Sequence of chain 1.D:
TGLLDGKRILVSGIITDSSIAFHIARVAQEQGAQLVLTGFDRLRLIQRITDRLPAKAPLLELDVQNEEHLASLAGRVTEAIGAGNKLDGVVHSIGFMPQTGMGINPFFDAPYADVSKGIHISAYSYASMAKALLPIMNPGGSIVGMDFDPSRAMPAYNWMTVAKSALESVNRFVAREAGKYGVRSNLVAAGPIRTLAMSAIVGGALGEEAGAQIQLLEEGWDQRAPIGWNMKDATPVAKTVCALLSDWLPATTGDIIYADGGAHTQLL

A small-molecule ligand and the protein it binds are described below.
Small molecule (SMILES): CCNC(=O)[C@@H]1C[C@@H](NC(=O)c2cc(CC)nn2C)CN1C(=O)c1coc2ccccc12

Binding-site contacts:
Ligand atom C19 contacts residue ALA198 of chain 1.D at 3.3 Å (hydrophobic).
Ligand atom N4 contacts residue ALA198 of chain 1.D at 3.6 Å.
Ligand atom O4 contacts residue PHE97 of chain 1.D at 3.4 Å.
Ligand atom N5 contacts residue MET161 of chain 1.D at 3.5 Å.
Ligand atom N5 contacts residue ALA198 of chain 1.D at 3.5 Å.
Ligand atom C23 contacts residue GLY96 of chain 1.D at 3.2 Å.
Ligand atom C16 contacts residue ILE202 of chain 1.D at 3.5 Å (hydrophobic).
Ligand atom N1 contacts residue LEU197 of chain 1.D at 2.8 Å (h-bond).
Ligand atom N1 contacts residue ALA201 of chain 1.D at 3.6 Å.
Ligand atom C15 contacts residue ALA198 of chain 1.D at 3.2 Å (hydrophobic).
Ligand atom C19 contacts residue MET103 of chain 1.D at 3.1 Å (hydrophobic).
Ligand atom C15 contacts residue ILE202 of chain 1.D at 3.6 Å (hydrophobic).
Ligand atom O2 contacts residue ALA201 of chain 1.D at 3.1 Å (h-bond).
Ligand atom C4 contacts residue ALA198 of chain 1.D at 3.5 Å (hydrophobic).
Ligand atom C4 contacts residue LEU197 of chain 1.D at 3.4 Å (hydrophobic).
Ligand atom N2 contacts residue ALA198 of chain 1.D at 3.3 Å (h-bond).
Ligand atom N1 contacts residue SER200 of chain 1.D at 3.2 Å (h-bond).
Ligand atom C10 contacts residue LEU207 of chain 1.D at 3.4 Å (hydrophobic).
Ligand atom O3 contacts residue MET103 of chain 1.D at 3.6 Å.
Ligand atom C12 contacts residue ALA157 of chain 1.D at 3.6 Å (hydrophobic).
Ligand atom O2 contacts residue MET199 of chain 1.D at 3.1 Å (h-bond).
Ligand atom C14 contacts residue MET103 of chain 1.D at 3.6 Å (hydrophobic).
Ligand atom O1 contacts residue ALA201 of chain 1.D at 3.3 Å.
Ligand atom C12 contacts residue ILE202 of chain 1.D at 3.6 Å (hydrophobic).
Ligand atom N3 contacts residue ALA198 of chain 1.D at 3.0 Å (h-bond).
Ligand atom N4 contacts residue NAD1 of chain 1.L at 2.9 Å (h-bond).
Ligand atom O2 contacts residue ILE202 of chain 1.D at 3.4 Å (h-bond).
Ligand atom C18 contacts residue ALA198 of chain 1.D at 3.5 Å (hydrophobic).
Ligand atom C3 contacts residue LEU197 of chain 1.D at 3.6 Å (hydrophobic).
Ligand atom C23 contacts residue NAD1 of chain 1.L at 3.5 Å.
Ligand atom O4 contacts residue MET98 of chain 1.D at 3.3 Å (h-bond).
Ligand atom C3 contacts residue ALA201 of chain 1.D at 3.5 Å (hydrophobic).
Ligand atom O2 contacts residue ALA198 of chain 1.D at 3.4 Å (h-bond).
Ligand atom C14 contacts residue TYR158 of chain 1.D at 3.6 Å (hydrophobic).
Ligand atom C18 contacts residue MET161 of chain 1.D at 3.6 Å (hydrophobic).
Ligand atom C8 contacts residue ALA198 of chain 1.D at 3.2 Å (hydrophobic).
Ligand atom O3 contacts residue GLY104 of chain 1.D at 3.1 Å.
Ligand atom O4 contacts residue MET161 of chain 1.D at 3.5 Å.
Ligand atom C2 contacts residue SER200 of chain 1.D at 3.2 Å.
Ligand atom O3 contacts residue LEU207 of chain 1.D at 3.5 Å.